Binding-site contacts:
Ligand atom C09 contacts residue ALA332 of chain 1.B at 3.5 Å (hydrophobic).
Ligand atom C6 contacts residue IC61 of chain 1.N at 1.2 Å.
Ligand atom O16 contacts residue IC61 of chain 1.N at 0.6 Å (h-bond).
Ligand atom N2 contacts residue IPH1 of chain 1.P at 3.5 Å.
Ligand atom N5 contacts residue IC61 of chain 1.N at 0.8 Å.
Ligand atom C18 contacts residue IC61 of chain 1.N at 3.0 Å.
Ligand atom C8 contacts residue LEU439 of chain 1.B at 3.4 Å (hydrophobic).
Ligand atom C20 contacts residue PRO27 of chain 1.B at 3.6 Å (hydrophobic).
Ligand atom C19 contacts residue IC61 of chain 1.N at 3.4 Å.
Ligand atom O16 contacts residue TYR53 of chain 1.B at 2.6 Å (h-bond).
Ligand atom N2 contacts residue IC61 of chain 1.N at 0.9 Å (h-bond).
Ligand atom C3 contacts residue ALA330 of chain 1.B at 3.7 Å (hydrophobic).
Ligand atom C17 contacts residue IC61 of chain 1.N at 2.2 Å.
Ligand atom N12 contacts residue IC61 of chain 1.N at 0.5 Å.
Ligand atom C09 contacts residue IC61 of chain 1.N at 0.6 Å.
Ligand atom C13 contacts residue IC61 of chain 1.N at 1.0 Å.
Ligand atom C3 contacts residue IC61 of chain 1.N at 0.6 Å.
Ligand atom C4 contacts residue IC61 of chain 1.N at 0.7 Å.
Ligand atom C22 contacts residue IC61 of chain 1.N at 3.6 Å.
Ligand atom N5 contacts residue IPH1 of chain 1.P at 3.5 Å.
Ligand atom C10 contacts residue IC61 of chain 1.N at 0.3 Å.
Ligand atom C17 contacts residue VAL28 of chain 1.B at 3.5 Å (hydrophobic).
Ligand atom C21 contacts residue PRO27 of chain 1.B at 3.7 Å (hydrophobic).
Ligand atom C1 contacts residue IC61 of chain 1.N at 0.5 Å.
Ligand atom C8 contacts residue IC61 of chain 1.N at 1.0 Å.
Ligand atom O24 contacts residue IC61 of chain 1.N at 0.9 Å.
Ligand atom C3 contacts residue HEM1 of chain 1.K at 3.7 Å.
Ligand atom C23 contacts residue IC61 of chain 1.N at 3.4 Å.
Ligand atom C7 contacts residue IC61 of chain 1.N at 0.4 Å.
Ligand atom O15 contacts residue IC61 of chain 1.N at 0.2 Å (h-bond).
Ligand atom N2 contacts residue ALA330 of chain 1.B at 3.4 Å.
Ligand atom C14 contacts residue IC61 of chain 1.N at 0.5 Å.
Ligand atom C6 contacts residue IPH1 of chain 1.P at 3.6 Å.
Ligand atom N2 contacts residue HOA1 of chain 1.L at 2.8 Å (h-bond).
Ligand atom C14 contacts residue TYR53 of chain 1.B at 3.7 Å (hydrophobic).
Ligand atom C11 contacts residue IC61 of chain 1.N at 0.3 Å.
Ligand atom C3 contacts residue HOA1 of chain 1.L at 3.2 Å.
Ligand atom C1 contacts residue IPH1 of chain 1.P at 3.0 Å.
Ligand atom O24 contacts residue ALA332 of chain 1.B at 3.5 Å.
Ligand atom O24 contacts residue MET356 of chain 1.B at 3.4 Å.

The small molecule below binds the protein below.
Small molecule (SMILES): O=C(CCCCCn1ccnc1)N[C@@H](Cc1ccccc1)C(=O)O

Sequence of chain 1.B:
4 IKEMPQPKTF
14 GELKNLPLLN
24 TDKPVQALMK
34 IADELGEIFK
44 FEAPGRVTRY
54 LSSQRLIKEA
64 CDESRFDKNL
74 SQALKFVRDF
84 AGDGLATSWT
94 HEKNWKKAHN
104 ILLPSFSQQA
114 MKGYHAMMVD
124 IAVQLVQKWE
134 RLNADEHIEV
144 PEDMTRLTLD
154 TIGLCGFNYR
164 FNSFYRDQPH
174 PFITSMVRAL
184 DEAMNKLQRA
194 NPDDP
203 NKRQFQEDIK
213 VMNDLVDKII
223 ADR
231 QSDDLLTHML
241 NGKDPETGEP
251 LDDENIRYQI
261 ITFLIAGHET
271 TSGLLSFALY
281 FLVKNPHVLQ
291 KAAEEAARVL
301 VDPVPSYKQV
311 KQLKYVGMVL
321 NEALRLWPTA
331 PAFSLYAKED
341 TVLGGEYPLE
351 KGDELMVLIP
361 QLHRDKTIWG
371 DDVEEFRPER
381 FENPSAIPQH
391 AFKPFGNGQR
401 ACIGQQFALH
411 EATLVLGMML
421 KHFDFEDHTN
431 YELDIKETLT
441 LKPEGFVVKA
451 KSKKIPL